The small molecule below binds the protein below.
Small molecule (SMILES): CC(=O)N[C@H]1[C@H](O[C@H]2[C@H](O)[C@@H](NC(C)=O)CO[C@@H]2CO)O[C@H](CO)[C@@H](O)[C@@H]1O

Binding-site contacts:
Ligand atom O5 contacts residue ASN801 of chain 1.C at 2.3 Å (h-bond).
Ligand atom C3 contacts residue ASN801 of chain 1.C at 3.8 Å.
Ligand atom C6 contacts residue GLN804 of chain 1.C at 4.4 Å.
Ligand atom N2 contacts residue ASN801 of chain 1.C at 3.0 Å (h-bond).
Ligand atom C1 contacts residue SER803 of chain 1.C at 3.8 Å.
Ligand atom C8 contacts residue GLN804 of chain 1.C at 4.4 Å.
Ligand atom O6 contacts residue ASN801 of chain 1.C at 4.5 Å.
Ligand atom O5 contacts residue SER803 of chain 1.C at 3.8 Å.
Ligand atom C2 contacts residue ASN801 of chain 1.C at 2.5 Å.
Ligand atom C6 contacts residue SER803 of chain 1.C at 4.3 Å.
Ligand atom C7 contacts residue ASN801 of chain 1.C at 3.7 Å.
Ligand atom C5 contacts residue SER803 of chain 1.C at 3.7 Å.
Ligand atom C1 contacts residue ASN801 of chain 1.C at 1.4 Å.
Ligand atom C5 contacts residue ASN801 of chain 1.C at 3.6 Å.
Ligand atom O7 contacts residue ASN801 of chain 1.C at 4.0 Å.
Ligand atom C4 contacts residue ASN801 of chain 1.C at 4.2 Å.

Sequence of chain 1.C:
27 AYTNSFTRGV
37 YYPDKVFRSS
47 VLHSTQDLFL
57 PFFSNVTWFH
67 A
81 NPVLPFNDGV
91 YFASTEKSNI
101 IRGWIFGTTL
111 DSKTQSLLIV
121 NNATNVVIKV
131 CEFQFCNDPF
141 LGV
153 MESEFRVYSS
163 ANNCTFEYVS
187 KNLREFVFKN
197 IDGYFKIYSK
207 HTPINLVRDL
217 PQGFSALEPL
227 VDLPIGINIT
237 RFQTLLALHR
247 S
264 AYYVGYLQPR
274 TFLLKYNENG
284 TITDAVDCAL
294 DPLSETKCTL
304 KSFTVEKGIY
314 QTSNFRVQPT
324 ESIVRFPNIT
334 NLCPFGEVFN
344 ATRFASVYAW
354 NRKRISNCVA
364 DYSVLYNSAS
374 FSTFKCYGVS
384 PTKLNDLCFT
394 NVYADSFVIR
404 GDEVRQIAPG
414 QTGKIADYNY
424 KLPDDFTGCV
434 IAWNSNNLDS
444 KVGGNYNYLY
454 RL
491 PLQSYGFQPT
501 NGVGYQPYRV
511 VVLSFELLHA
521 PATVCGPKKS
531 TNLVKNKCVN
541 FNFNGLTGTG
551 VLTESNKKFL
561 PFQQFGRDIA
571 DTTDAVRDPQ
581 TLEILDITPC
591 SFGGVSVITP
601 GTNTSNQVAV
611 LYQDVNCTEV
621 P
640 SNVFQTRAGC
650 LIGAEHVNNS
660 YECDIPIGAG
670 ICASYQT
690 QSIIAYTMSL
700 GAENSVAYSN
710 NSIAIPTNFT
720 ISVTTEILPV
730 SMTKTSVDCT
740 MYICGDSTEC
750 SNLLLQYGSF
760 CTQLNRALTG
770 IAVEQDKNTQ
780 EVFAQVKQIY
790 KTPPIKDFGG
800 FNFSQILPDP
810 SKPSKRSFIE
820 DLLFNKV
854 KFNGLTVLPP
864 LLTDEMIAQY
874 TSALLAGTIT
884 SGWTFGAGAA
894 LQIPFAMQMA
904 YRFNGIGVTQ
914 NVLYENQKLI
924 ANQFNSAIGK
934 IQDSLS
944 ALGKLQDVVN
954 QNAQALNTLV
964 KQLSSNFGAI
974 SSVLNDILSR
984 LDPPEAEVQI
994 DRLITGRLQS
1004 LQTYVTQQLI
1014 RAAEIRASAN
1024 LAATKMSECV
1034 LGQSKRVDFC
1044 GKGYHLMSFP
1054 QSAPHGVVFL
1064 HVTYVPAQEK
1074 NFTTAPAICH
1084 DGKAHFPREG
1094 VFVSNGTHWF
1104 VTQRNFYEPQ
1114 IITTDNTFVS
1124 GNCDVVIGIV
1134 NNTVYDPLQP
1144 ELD